Sequence of chain 1.A:
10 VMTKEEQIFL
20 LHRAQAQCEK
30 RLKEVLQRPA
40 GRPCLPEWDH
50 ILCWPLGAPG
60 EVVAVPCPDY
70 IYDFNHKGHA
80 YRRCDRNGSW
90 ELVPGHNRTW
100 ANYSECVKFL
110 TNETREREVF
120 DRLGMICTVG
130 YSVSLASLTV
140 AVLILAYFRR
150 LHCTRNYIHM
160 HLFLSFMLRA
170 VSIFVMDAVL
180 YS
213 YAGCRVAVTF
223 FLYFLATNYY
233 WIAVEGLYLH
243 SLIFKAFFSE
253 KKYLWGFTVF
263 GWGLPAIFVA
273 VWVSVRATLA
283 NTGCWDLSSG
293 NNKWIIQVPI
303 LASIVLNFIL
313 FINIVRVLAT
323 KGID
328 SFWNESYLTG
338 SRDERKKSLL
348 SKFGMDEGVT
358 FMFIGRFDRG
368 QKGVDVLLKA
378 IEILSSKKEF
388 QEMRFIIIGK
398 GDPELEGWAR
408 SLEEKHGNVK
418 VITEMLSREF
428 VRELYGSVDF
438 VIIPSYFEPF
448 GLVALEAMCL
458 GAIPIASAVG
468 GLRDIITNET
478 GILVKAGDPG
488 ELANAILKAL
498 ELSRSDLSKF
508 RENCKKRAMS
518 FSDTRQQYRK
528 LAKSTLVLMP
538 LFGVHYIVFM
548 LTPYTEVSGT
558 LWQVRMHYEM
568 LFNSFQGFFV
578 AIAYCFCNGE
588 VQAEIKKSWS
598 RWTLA

Binding-site contacts:
Ligand atom C3 contacts residue SER103 of chain 1.A at 4.4 Å.
Ligand atom O6 contacts residue TYR80 of chain 1.A at 3.7 Å.
Ligand atom O5 contacts residue TYR80 of chain 1.A at 4.0 Å.
Ligand atom C1 contacts residue GLU104 of chain 1.A at 4.1 Å.
Ligand atom N2 contacts residue ASN101 of chain 1.A at 3.2 Å (h-bond).
Ligand atom O3 contacts residue TYR80 of chain 1.A at 4.1 Å.
Ligand atom C4 contacts residue TYR80 of chain 1.A at 4.3 Å (hydrophobic).
Ligand atom O7 contacts residue TRP99 of chain 1.A at 3.9 Å.
Ligand atom C2 contacts residue GLU104 of chain 1.A at 3.6 Å.
Ligand atom O2 contacts residue TYR80 of chain 1.A at 3.9 Å.
Ligand atom O2 contacts residue GLU104 of chain 1.A at 3.3 Å (salt-bridge).
Ligand atom C1 contacts residue ASN101 of chain 1.A at 1.5 Å.
Ligand atom C1 contacts residue TYR80 of chain 1.A at 4.0 Å (hydrophobic).
Ligand atom O5 contacts residue ASN101 of chain 1.A at 2.2 Å (h-bond).
Ligand atom O4 contacts residue SER103 of chain 1.A at 4.5 Å.
Ligand atom C6 contacts residue SER103 of chain 1.A at 4.0 Å.
Ligand atom C2 contacts residue ASN101 of chain 1.A at 2.7 Å.
Ligand atom C8 contacts residue GLU104 of chain 1.A at 4.5 Å.
Ligand atom O5 contacts residue TYR80 of chain 1.A at 4.0 Å.
Ligand atom C2 contacts residue TYR80 of chain 1.A at 3.3 Å (hydrophobic).
Ligand atom C6 contacts residue GLU104 of chain 1.A at 3.2 Å.
Ligand atom C4 contacts residue SER103 of chain 1.A at 4.2 Å.
Ligand atom C4 contacts residue ASN101 of chain 1.A at 4.2 Å.
Ligand atom C3 contacts residue TYR80 of chain 1.A at 4.1 Å (hydrophobic).
Ligand atom C6 contacts residue TYR80 of chain 1.A at 3.6 Å (hydrophobic).
Ligand atom C7 contacts residue ASN101 of chain 1.A at 3.4 Å.
Ligand atom C8 contacts residue LYS107 of chain 1.A at 3.9 Å.
Ligand atom C5 contacts residue ASN101 of chain 1.A at 3.5 Å.
Ligand atom O6 contacts residue GLU104 of chain 1.A at 3.6 Å (salt-bridge).
Ligand atom O5 contacts residue SER103 of chain 1.A at 3.5 Å (h-bond).
Ligand atom C3 contacts residue ASN101 of chain 1.A at 3.9 Å.
Ligand atom C1 contacts residue SER103 of chain 1.A at 3.7 Å.
Ligand atom O4 contacts residue TYR80 of chain 1.A at 3.3 Å.
Ligand atom C5 contacts residue SER103 of chain 1.A at 3.2 Å.
Ligand atom O7 contacts residue ASN101 of chain 1.A at 3.2 Å (h-bond).

The small molecule below binds the protein below.
Small molecule (SMILES): CC(=O)N[C@H]1[C@H](O[C@H]2[C@H](O)[C@@H](NC(C)=O)CO[C@@H]2CO[C@H]2O[C@@H](C)[C@@H](O)[C@@H](O)[C@@H]2O)O[C@H](CO)[C@@H](O[C@@H]2O[C@H](CO)[C@@H](O)[C@H](O)[C@@H]2O)[C@@H]1O